Binding-site contacts:
Ligand atom C8 contacts residue SER66 of chain 1.C at 4.0 Å.
Ligand atom O5 contacts residue ASN64 of chain 1.C at 2.4 Å (h-bond).
Ligand atom C6 contacts residue ALA93 of chain 1.C at 3.7 Å (hydrophobic).
Ligand atom O5 contacts residue HIS95 of chain 1.C at 3.1 Å (h-bond).
Ligand atom C3 contacts residue TYR69 of chain 1.C at 4.0 Å (hydrophobic).
Ligand atom C2 contacts residue TYR69 of chain 1.C at 4.1 Å (hydrophobic).
Ligand atom C5 contacts residue ASN64 of chain 1.C at 3.6 Å.
Ligand atom C1 contacts residue HIS95 of chain 1.C at 4.0 Å.
Ligand atom C6 contacts residue HIS95 of chain 1.C at 3.8 Å.
Ligand atom O6 contacts residue HIS95 of chain 1.C at 3.1 Å (h-bond).
Ligand atom C1 contacts residue ASN64 of chain 1.C at 1.4 Å.
Ligand atom O6 contacts residue ALA93 of chain 1.C at 3.9 Å.
Ligand atom C5 contacts residue TYR69 of chain 1.C at 3.3 Å (hydrophobic).
Ligand atom C2 contacts residue THR67 of chain 1.C at 3.9 Å.
Ligand atom O5 contacts residue TYR69 of chain 1.C at 3.6 Å.
Ligand atom C7 contacts residue ASN64 of chain 1.C at 3.0 Å.
Ligand atom O7 contacts residue THR67 of chain 1.C at 3.4 Å (h-bond).
Ligand atom O7 contacts residue SER66 of chain 1.C at 3.1 Å.
Ligand atom C6 contacts residue TYR69 of chain 1.C at 4.1 Å (hydrophobic).
Ligand atom C1 contacts residue TYR69 of chain 1.C at 3.3 Å (hydrophobic).
Ligand atom C2 contacts residue ASN64 of chain 1.C at 2.4 Å.
Ligand atom O5 contacts residue THR67 of chain 1.C at 4.0 Å.
Ligand atom O4 contacts residue TYR69 of chain 1.C at 4.2 Å.
Ligand atom O7 contacts residue ASN64 of chain 1.C at 2.9 Å (h-bond).
Ligand atom C3 contacts residue ASN64 of chain 1.C at 3.8 Å.
Ligand atom C8 contacts residue ASN64 of chain 1.C at 3.5 Å.
Ligand atom C7 contacts residue SER66 of chain 1.C at 4.0 Å.
Ligand atom C7 contacts residue THR65 of chain 1.C at 4.1 Å.
Ligand atom C4 contacts residue TYR69 of chain 1.C at 4.0 Å (hydrophobic).
Ligand atom C1 contacts residue THR67 of chain 1.C at 4.3 Å.
Ligand atom C5 contacts residue HIS95 of chain 1.C at 4.0 Å.
Ligand atom C4 contacts residue ASN64 of chain 1.C at 4.2 Å.
Ligand atom N2 contacts residue ASN64 of chain 1.C at 2.8 Å (h-bond).
Ligand atom O7 contacts residue THR65 of chain 1.C at 3.8 Å.
Ligand atom C8 contacts residue THR65 of chain 1.C at 3.6 Å.

Sequence of chain 1.C:
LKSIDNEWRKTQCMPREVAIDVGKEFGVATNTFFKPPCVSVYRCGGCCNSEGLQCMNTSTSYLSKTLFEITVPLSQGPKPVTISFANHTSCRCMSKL

The protein below binds the small molecule below.
Small molecule (SMILES): CC(=O)N[C@H]1[C@H](O[C@H]2[C@H](O)[C@@H](NC(C)=O)CO[C@@H]2CO)O[C@H](CO)[C@@H](O[C@@H]2O[C@H](CO)[C@@H](O)[C@H](O)[C@@H]2O)[C@@H]1O